The protein below binds the small molecule below.
Small molecule (SMILES): CC(=O)N[C@@H]1[C@@H](O)[C@H](O)[C@@H](CO)O[C@H]1O

Binding-site contacts:
Ligand atom O7 contacts residue THR602 of chain 1.B at 4.2 Å.
Ligand atom C7 contacts residue ASN601 of chain 1.B at 3.9 Å.
Ligand atom O5 contacts residue ASN601 of chain 1.B at 2.5 Å (h-bond).
Ligand atom C3 contacts residue ASN601 of chain 1.B at 3.8 Å.
Ligand atom C1 contacts residue ASN601 of chain 1.B at 1.4 Å.
Ligand atom O7 contacts residue ASN601 of chain 1.B at 4.0 Å.
Ligand atom C4 contacts residue ASN601 of chain 1.B at 4.3 Å.
Ligand atom C5 contacts residue ASN601 of chain 1.B at 3.7 Å.
Ligand atom N2 contacts residue THR602 of chain 1.B at 4.0 Å.
Ligand atom C7 contacts residue THR602 of chain 1.B at 3.7 Å.
Ligand atom C2 contacts residue ASN601 of chain 1.B at 2.5 Å.
Ligand atom C8 contacts residue THR602 of chain 1.B at 3.4 Å.
Ligand atom N2 contacts residue ASN601 of chain 1.B at 2.9 Å (h-bond).

Sequence of chain 1.B:
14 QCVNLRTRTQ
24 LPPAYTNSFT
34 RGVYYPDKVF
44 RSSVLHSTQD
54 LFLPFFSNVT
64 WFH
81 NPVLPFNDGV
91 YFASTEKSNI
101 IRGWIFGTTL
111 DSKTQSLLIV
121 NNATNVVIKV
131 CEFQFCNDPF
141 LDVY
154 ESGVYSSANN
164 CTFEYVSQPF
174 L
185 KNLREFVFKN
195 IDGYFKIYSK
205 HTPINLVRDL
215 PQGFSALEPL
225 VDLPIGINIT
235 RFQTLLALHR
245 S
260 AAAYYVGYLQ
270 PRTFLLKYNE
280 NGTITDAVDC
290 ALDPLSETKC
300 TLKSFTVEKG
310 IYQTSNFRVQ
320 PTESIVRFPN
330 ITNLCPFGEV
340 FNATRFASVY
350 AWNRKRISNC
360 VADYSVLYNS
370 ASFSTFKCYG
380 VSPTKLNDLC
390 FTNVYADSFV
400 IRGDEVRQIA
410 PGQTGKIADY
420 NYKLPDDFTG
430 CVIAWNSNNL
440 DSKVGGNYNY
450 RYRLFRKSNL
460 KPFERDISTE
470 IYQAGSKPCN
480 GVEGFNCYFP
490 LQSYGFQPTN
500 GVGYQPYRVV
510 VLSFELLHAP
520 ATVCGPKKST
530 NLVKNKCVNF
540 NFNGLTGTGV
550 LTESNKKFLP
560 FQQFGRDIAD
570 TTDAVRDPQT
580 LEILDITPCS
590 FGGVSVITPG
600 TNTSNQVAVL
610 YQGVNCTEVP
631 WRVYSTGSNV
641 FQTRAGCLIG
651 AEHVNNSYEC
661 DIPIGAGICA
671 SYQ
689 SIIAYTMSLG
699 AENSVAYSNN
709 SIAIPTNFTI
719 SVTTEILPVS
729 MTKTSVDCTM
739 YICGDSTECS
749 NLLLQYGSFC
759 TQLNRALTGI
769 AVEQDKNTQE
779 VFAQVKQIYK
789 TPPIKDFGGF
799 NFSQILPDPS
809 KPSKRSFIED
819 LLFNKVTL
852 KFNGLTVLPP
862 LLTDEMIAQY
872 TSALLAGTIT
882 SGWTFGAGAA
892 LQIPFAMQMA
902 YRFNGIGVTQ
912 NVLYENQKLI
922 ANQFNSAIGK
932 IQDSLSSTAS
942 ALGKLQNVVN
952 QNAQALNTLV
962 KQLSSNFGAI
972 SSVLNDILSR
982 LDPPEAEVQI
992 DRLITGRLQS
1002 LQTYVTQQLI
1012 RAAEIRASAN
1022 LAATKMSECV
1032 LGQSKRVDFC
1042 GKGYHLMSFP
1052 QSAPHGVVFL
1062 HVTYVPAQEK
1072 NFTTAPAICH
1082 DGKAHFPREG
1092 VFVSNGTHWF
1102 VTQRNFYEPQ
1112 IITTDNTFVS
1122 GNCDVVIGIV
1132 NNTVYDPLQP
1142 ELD